Sequence of chain 2.C:
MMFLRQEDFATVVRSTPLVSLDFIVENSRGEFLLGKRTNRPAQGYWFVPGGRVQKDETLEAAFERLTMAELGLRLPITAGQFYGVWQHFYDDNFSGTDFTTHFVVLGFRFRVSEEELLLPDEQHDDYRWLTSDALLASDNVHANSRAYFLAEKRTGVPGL

A protein and the small-molecule ligand that binds it are described below.
Small molecule (SMILES): Nc1nc2c(ncn2[C@@H]2O[C@H](CO[P](=O)(O)O[P](=O)(O)O[C@H]3O[C@H](CO)[C@@H](O)[C@H](O)[C@@H]3O)[C@@H](O)[C@H]2O)c(=O)[nH]1

Binding-site contacts:
Ligand atom C2 contacts residue LEU4 of chain 2.C at 3.3 Å (hydrophobic).
Ligand atom O41 contacts residue HIS88 of chain 2.C at 2.8 Å (h-bond).
Ligand atom O3' contacts residue BMA1 of chain 2.I at 3.0 Å (h-bond).
Ligand atom O21 contacts residue GLY50 of chain 2.C at 3.3 Å.
Ligand atom C21 contacts residue ASP22 of chain 2.C at 3.3 Å.
Ligand atom C2 contacts residue PHE3 of chain 2.C at 3.4 Å (hydrophobic).
Ligand atom O21 contacts residue ASP22 of chain 2.C at 2.5 Å (salt-bridge).
Ligand atom O1A contacts residue GLY51 of chain 2.C at 3.5 Å.
Ligand atom O2A contacts residue GLY51 of chain 2.C at 3.4 Å.
Ligand atom O3' contacts residue ASN39 of chain 2.C at 3.3 Å (h-bond).
Ligand atom PA contacts residue MG1 of chain 2.J at 3.5 Å.
Ligand atom PA contacts residue GLY51 of chain 2.C at 3.6 Å.
Ligand atom PB contacts residue MG1 of chain 2.J at 3.5 Å.
Ligand atom O2A contacts residue GLY50 of chain 2.C at 3.4 Å (h-bond).
Ligand atom O2' contacts residue PHE9 of chain 2.C at 3.4 Å.
Ligand atom O6 contacts residue LEU4 of chain 2.C at 2.9 Å (h-bond).
Ligand atom O2B contacts residue BMA1 of chain 2.I at 2.9 Å (h-bond).
Ligand atom O2B contacts residue GLY50 of chain 2.C at 3.3 Å (h-bond).
Ligand atom O2A contacts residue GLU70 of chain 2.C at 3.1 Å (salt-bridge).
Ligand atom O31 contacts residue HIS88 of chain 2.C at 3.5 Å (h-bond).
Ligand atom O6A contacts residue ARG37 of chain 2.C at 3.0 Å (salt-bridge).
Ligand atom O1A contacts residue ARG52 of chain 2.C at 2.8 Å (salt-bridge).
Ligand atom C5 contacts residue PHE3 of chain 2.C at 3.5 Å (hydrophobic).
Ligand atom N7 contacts residue ARG52 of chain 2.C at 3.1 Å (salt-bridge).
Ligand atom PB contacts residue BMA1 of chain 2.I at 3.3 Å.
Ligand atom O41 contacts residue TYR90 of chain 2.C at 2.7 Å (h-bond).
Ligand atom O6 contacts residue ARG52 of chain 2.C at 3.1 Å (salt-bridge).
Ligand atom O3B contacts residue BMA1 of chain 2.I at 2.6 Å.
Ligand atom C11 contacts residue GLY50 of chain 2.C at 3.5 Å.
Ligand atom C3' contacts residue BMA1 of chain 2.I at 3.4 Å.
Ligand atom O31 contacts residue ASP22 of chain 2.C at 2.9 Å (salt-bridge).
Ligand atom N1 contacts residue LEU4 of chain 2.C at 2.8 Å (h-bond).
Ligand atom O41 contacts residue PHE103 of chain 2.C at 3.6 Å.
Ligand atom O2A contacts residue MG1 of chain 2.J at 2.2 Å.
Ligand atom N2 contacts residue LEU4 of chain 2.C at 3.0 Å (h-bond).
Ligand atom O31 contacts residue SER20 of chain 2.C at 3.0 Å (h-bond).
Ligand atom N1 contacts residue PHE3 of chain 2.C at 3.6 Å.
Ligand atom O2B contacts residue MG1 of chain 2.J at 2.2 Å.
Ligand atom C61 contacts residue TYR90 of chain 2.C at 3.5 Å (hydrophobic).
Ligand atom C6 contacts residue PHE3 of chain 2.C at 3.5 Å (hydrophobic).